Binding-site contacts:
Ligand atom O2 contacts residue ASP327 of chain 1.A at 2.7 Å (salt-bridge).
Ligand atom C16 contacts residue LEU196 of chain 1.A at 3.6 Å (hydrophobic).
Ligand atom C11 contacts residue MET264 of chain 1.A at 3.2 Å (hydrophobic).
Ligand atom C15 contacts residue ILE259 of chain 1.A at 3.6 Å (hydrophobic).
Ligand atom N5 contacts residue LEU316 of chain 1.A at 3.5 Å.
Ligand atom C30 contacts residue ILE259 of chain 1.A at 3.6 Å (hydrophobic).
Ligand atom C18 contacts residue ASP327 of chain 1.A at 3.4 Å.
Ligand atom C1 contacts residue LEU316 of chain 1.A at 3.7 Å (hydrophobic).
Ligand atom C23 contacts residue ASP271 of chain 1.A at 3.2 Å.
Ligand atom C24 contacts residue PHE328 of chain 1.A at 3.6 Å (hydrophobic).
Ligand atom C33 contacts residue ASP271 of chain 1.A at 3.7 Å.
Ligand atom N5 contacts residue ALA216 of chain 1.A at 3.2 Å.
Ligand atom C7 contacts residue LEU316 of chain 1.A at 3.7 Å (hydrophobic).
Ligand atom C28 contacts residue ASP271 of chain 1.A at 3.3 Å.
Ligand atom N4 contacts residue MET264 of chain 1.A at 2.9 Å (h-bond).
Ligand atom C5 contacts residue LEU316 of chain 1.A at 3.5 Å (hydrophobic).
Ligand atom N4 contacts residue ALA216 of chain 1.A at 3.6 Å.
Ligand atom N5 contacts residue THR261 of chain 1.A at 3.0 Å (h-bond).
Ligand atom C22 contacts residue ASP271 of chain 1.A at 3.2 Å.
Ligand atom C30 contacts residue PHE230 of chain 1.A at 3.7 Å (hydrophobic).
Ligand atom O1 contacts residue LYS218 of chain 1.A at 3.4 Å.
Ligand atom O1 contacts residue THR261 of chain 1.A at 3.6 Å.
Ligand atom C15 contacts residue ALA216 of chain 1.A at 3.1 Å (hydrophobic).
Ligand atom C15 contacts residue LYS218 of chain 1.A at 3.5 Å.
Ligand atom N9 contacts residue ASP271 of chain 1.A at 2.7 Å (salt-bridge).
Ligand atom C5 contacts residue ALA216 of chain 1.A at 3.3 Å (hydrophobic).
Ligand atom C15 contacts residue THR261 of chain 1.A at 3.0 Å.
Ligand atom N6 contacts residue ASP327 of chain 1.A at 3.7 Å.
Ligand atom C12 contacts residue LYS218 of chain 1.A at 3.4 Å.
Ligand atom N4 contacts residue PHE263 of chain 1.A at 3.7 Å.
Ligand atom C8 contacts residue LYS218 of chain 1.A at 3.7 Å.
Ligand atom C29 contacts residue PHE328 of chain 1.A at 3.2 Å (hydrophobic).
Ligand atom C9 contacts residue ASP327 of chain 1.A at 3.5 Å.
Ligand atom C25 contacts residue PHE328 of chain 1.A at 3.3 Å (hydrophobic).
Ligand atom C27 contacts residue ASP271 of chain 1.A at 3.3 Å.
Ligand atom N5 contacts residue GLU262 of chain 1.A at 2.9 Å (salt-bridge).
Ligand atom N6 contacts residue LYS218 of chain 1.A at 3.6 Å.
Ligand atom C9 contacts residue LYS218 of chain 1.A at 3.5 Å.
Ligand atom C2 contacts residue LEU316 of chain 1.A at 3.6 Å (hydrophobic).
Ligand atom N8 contacts residue PHE328 of chain 1.A at 3.7 Å.

Sequence of chain 1.A:
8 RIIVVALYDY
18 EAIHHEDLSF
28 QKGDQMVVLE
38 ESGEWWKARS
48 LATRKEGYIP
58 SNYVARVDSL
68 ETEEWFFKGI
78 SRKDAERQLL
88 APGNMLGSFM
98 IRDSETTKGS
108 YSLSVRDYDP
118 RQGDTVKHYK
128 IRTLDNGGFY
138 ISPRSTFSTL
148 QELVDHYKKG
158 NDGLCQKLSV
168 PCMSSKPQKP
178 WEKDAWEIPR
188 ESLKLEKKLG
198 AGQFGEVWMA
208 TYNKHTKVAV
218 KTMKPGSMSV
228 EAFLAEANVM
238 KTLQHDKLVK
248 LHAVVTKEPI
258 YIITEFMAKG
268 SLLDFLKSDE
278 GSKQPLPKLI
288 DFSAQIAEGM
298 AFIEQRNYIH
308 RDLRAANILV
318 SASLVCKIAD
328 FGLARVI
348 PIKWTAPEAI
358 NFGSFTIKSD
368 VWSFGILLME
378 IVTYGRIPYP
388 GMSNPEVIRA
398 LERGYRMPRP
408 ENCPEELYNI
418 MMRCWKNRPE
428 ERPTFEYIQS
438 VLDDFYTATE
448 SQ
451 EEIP

This protein binds this small molecule.
Small molecule (SMILES): COc1cc(-c2nn(C3CCC(N4CCN(C)CC4)CC3)c3ncnc(N)c23)ccc1NC(=O)c1cc2ccccc2n1C